A small-molecule ligand and the protein it binds are described below.
Small molecule (SMILES): Cc1ncc(COP(=O)(O)O)c(/C=N/[C@H](C(=O)O)[C@@H](O)C(C)C)c1O

Sequence of chain 1.B:
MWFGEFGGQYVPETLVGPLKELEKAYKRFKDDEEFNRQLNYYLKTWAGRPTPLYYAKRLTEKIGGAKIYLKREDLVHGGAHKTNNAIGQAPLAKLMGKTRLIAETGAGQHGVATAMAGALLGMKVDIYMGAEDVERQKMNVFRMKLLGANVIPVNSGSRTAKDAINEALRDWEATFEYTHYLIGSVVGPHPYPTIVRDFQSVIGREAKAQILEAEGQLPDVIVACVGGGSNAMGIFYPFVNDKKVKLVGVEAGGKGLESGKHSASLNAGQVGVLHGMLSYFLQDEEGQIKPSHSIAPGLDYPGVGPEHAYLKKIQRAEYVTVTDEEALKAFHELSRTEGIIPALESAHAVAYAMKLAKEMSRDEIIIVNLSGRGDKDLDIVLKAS

Binding-site contacts:
Ligand atom OXT contacts residue ALA107 of chain 1.B at 3.2 Å (h-bond).
Ligand atom OAQ contacts residue GLY228 of chain 1.B at 3.3 Å (h-bond).
Ligand atom NAR contacts residue GLU345 of chain 1.B at 3.3 Å.
Ligand atom NAR contacts residue SER371 of chain 1.B at 2.8 Å (h-bond).
Ligand atom CAN contacts residue LYS82 of chain 1.B at 3.6 Å.
Ligand atom OAC contacts residue LYS82 of chain 1.B at 3.4 Å (salt-bridge).
Ligand atom OG contacts residue ALA107 of chain 1.B at 3.0 Å (h-bond).
Ligand atom O contacts residue HIS110 of chain 1.B at 2.8 Å (h-bond).
Ligand atom OXT contacts residue GLY106 of chain 1.B at 2.8 Å (h-bond).
Ligand atom OAU contacts residue GLN109 of chain 1.B at 3.6 Å.
Ligand atom C contacts residue ALA107 of chain 1.B at 3.6 Å (hydrophobic).
Ligand atom C contacts residue HIS110 of chain 1.B at 3.5 Å.
Ligand atom OXT contacts residue GLY108 of chain 1.B at 3.5 Å (h-bond).
Ligand atom PAP contacts residue GLY229 of chain 1.B at 3.6 Å.
Ligand atom OAQ contacts residue GLY227 of chain 1.B at 2.8 Å (h-bond).
Ligand atom O contacts residue ALA107 of chain 1.B at 3.6 Å.
Ligand atom CAO contacts residue GLU345 of chain 1.B at 3.5 Å.
Ligand atom C contacts residue THR105 of chain 1.B at 3.5 Å.
Ligand atom N contacts residue LYS82 of chain 1.B at 3.3 Å.
Ligand atom CAB contacts residue GLY298 of chain 1.B at 3.4 Å.
Ligand atom PAP contacts residue SER230 of chain 1.B at 3.4 Å.
Ligand atom OG contacts residue GLY298 of chain 1.B at 3.6 Å.
Ligand atom OAQ contacts residue GLY229 of chain 1.B at 2.7 Å (h-bond).
Ligand atom OAE contacts residue ASN231 of chain 1.B at 2.9 Å (h-bond).
Ligand atom CA contacts residue LYS82 of chain 1.B at 3.6 Å.
Ligand atom CAL contacts residue GLY298 of chain 1.B at 3.6 Å.
Ligand atom CAO contacts residue SER371 of chain 1.B at 3.6 Å.
Ligand atom CAL contacts residue LYS82 of chain 1.B at 3.1 Å.
Ligand atom OAD contacts residue GLY229 of chain 1.B at 3.4 Å (h-bond).
Ligand atom OAE contacts residue HIS81 of chain 1.B at 2.8 Å (h-bond).
Ligand atom OG contacts residue GLY106 of chain 1.B at 3.5 Å (h-bond).
Ligand atom OXT contacts residue THR105 of chain 1.B at 2.6 Å (h-bond).
Ligand atom O contacts residue THR105 of chain 1.B at 3.6 Å.
Ligand atom O contacts residue GLN109 of chain 1.B at 2.8 Å (h-bond).
Ligand atom O contacts residue GLY108 of chain 1.B at 3.5 Å (h-bond).
Ligand atom OAE contacts residue SER230 of chain 1.B at 3.1 Å (h-bond).
Ligand atom OAD contacts residue SER185 of chain 1.B at 2.7 Å (h-bond).
Ligand atom OAD contacts residue LYS82 of chain 1.B at 3.2 Å (salt-bridge).
Ligand atom OAQ contacts residue SER230 of chain 1.B at 3.4 Å (h-bond).
Ligand atom OAD contacts residue SER230 of chain 1.B at 2.6 Å (h-bond).